Sequence of chain 1.A:
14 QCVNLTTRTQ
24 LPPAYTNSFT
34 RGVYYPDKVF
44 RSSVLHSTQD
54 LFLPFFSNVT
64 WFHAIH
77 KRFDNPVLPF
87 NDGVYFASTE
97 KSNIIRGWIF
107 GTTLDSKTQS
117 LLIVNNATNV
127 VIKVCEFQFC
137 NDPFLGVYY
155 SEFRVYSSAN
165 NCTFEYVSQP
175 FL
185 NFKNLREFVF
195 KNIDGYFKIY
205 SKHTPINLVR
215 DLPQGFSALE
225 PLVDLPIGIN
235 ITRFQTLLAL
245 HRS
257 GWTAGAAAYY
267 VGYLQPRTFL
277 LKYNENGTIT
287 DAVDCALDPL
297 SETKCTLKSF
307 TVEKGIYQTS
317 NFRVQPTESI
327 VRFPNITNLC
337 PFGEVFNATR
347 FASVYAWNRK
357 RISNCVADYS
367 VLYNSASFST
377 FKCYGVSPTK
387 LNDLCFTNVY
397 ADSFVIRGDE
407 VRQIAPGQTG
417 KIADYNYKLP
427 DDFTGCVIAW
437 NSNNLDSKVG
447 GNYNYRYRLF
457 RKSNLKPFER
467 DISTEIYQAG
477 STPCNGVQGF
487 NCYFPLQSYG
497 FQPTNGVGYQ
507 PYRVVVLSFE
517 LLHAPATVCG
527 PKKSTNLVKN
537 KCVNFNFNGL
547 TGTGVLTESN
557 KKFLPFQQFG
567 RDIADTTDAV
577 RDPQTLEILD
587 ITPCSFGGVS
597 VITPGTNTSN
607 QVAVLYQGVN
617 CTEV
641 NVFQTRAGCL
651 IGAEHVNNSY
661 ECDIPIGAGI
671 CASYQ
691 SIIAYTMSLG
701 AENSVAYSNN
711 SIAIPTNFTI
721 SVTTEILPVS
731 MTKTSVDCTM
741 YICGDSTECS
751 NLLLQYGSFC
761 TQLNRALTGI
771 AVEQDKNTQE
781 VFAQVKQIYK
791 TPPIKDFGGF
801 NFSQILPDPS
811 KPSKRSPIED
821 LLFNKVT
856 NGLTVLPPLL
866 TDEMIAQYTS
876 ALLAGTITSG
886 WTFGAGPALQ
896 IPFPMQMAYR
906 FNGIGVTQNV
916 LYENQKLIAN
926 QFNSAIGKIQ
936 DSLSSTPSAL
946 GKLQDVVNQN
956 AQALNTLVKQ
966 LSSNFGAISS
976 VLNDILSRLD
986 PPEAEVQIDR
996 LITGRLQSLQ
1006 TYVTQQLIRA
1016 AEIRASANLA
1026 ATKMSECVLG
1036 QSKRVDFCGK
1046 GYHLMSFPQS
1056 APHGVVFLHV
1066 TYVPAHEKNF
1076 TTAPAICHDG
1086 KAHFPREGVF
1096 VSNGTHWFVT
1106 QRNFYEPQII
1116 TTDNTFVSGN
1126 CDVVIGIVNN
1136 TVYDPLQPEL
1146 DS

A small-molecule ligand and the protein it binds are described below.
Small molecule (SMILES): CC(=O)N[C@H]1[C@H](O[C@H]2[C@H](O)[C@@H](NC(C)=O)CO[C@@H]2CO)O[C@H](CO)[C@@H](O)[C@@H]1O

Binding-site contacts:
Ligand atom O4 contacts residue HIS1101 of chain 1.A at 3.3 Å (h-bond).
Ligand atom C7 contacts residue ASN1098 of chain 1.A at 3.3 Å.
Ligand atom C8 contacts residue THR1100 of chain 1.A at 3.7 Å.
Ligand atom C7 contacts residue THR1100 of chain 1.A at 3.8 Å.
Ligand atom C1 contacts residue PHE1103 of chain 1.A at 4.2 Å (hydrophobic).
Ligand atom C2 contacts residue THR1100 of chain 1.A at 3.8 Å.
Ligand atom N2 contacts residue ASN1098 of chain 1.A at 2.9 Å (h-bond).
Ligand atom O5 contacts residue HIS1101 of chain 1.A at 4.3 Å.
Ligand atom O7 contacts residue ASN1098 of chain 1.A at 3.3 Å (h-bond).
Ligand atom C8 contacts residue GLY1099 of chain 1.A at 4.2 Å.
Ligand atom O3 contacts residue HIS1101 of chain 1.A at 4.5 Å.
Ligand atom O7 contacts residue HIS1101 of chain 1.A at 3.2 Å.
Ligand atom C3 contacts residue THR1100 of chain 1.A at 3.8 Å.
Ligand atom C3 contacts residue ASN1098 of chain 1.A at 3.8 Å.
Ligand atom C4 contacts residue HIS1101 of chain 1.A at 3.6 Å.
Ligand atom C5 contacts residue ASN1098 of chain 1.A at 3.7 Å.
Ligand atom C6 contacts residue HIS1101 of chain 1.A at 4.5 Å.
Ligand atom C6 contacts residue PHE1103 of chain 1.A at 3.6 Å (hydrophobic).
Ligand atom C4 contacts residue ASN1098 of chain 1.A at 4.2 Å.
Ligand atom C2 contacts residue HIS1101 of chain 1.A at 4.4 Å.
Ligand atom C1 contacts residue ASN1098 of chain 1.A at 1.4 Å.
Ligand atom C3 contacts residue HIS1101 of chain 1.A at 3.5 Å.
Ligand atom C8 contacts residue ASN1098 of chain 1.A at 3.5 Å.
Ligand atom O3 contacts residue THR1100 of chain 1.A at 4.2 Å.
Ligand atom O5 contacts residue ASN1098 of chain 1.A at 2.4 Å (h-bond).
Ligand atom N2 contacts residue THR1100 of chain 1.A at 2.9 Å (h-bond).
Ligand atom C1 contacts residue THR1100 of chain 1.A at 4.2 Å.
Ligand atom C1 contacts residue HIS1101 of chain 1.A at 4.2 Å.
Ligand atom C7 contacts residue HIS1101 of chain 1.A at 3.8 Å.
Ligand atom C5 contacts residue PHE1103 of chain 1.A at 3.7 Å (hydrophobic).
Ligand atom O5 contacts residue PHE1103 of chain 1.A at 3.8 Å.
Ligand atom C5 contacts residue HIS1101 of chain 1.A at 3.5 Å.
Ligand atom C2 contacts residue ASN1098 of chain 1.A at 2.5 Å.
Ligand atom N2 contacts residue HIS1101 of chain 1.A at 4.5 Å.